Sequence of chain 4.A:
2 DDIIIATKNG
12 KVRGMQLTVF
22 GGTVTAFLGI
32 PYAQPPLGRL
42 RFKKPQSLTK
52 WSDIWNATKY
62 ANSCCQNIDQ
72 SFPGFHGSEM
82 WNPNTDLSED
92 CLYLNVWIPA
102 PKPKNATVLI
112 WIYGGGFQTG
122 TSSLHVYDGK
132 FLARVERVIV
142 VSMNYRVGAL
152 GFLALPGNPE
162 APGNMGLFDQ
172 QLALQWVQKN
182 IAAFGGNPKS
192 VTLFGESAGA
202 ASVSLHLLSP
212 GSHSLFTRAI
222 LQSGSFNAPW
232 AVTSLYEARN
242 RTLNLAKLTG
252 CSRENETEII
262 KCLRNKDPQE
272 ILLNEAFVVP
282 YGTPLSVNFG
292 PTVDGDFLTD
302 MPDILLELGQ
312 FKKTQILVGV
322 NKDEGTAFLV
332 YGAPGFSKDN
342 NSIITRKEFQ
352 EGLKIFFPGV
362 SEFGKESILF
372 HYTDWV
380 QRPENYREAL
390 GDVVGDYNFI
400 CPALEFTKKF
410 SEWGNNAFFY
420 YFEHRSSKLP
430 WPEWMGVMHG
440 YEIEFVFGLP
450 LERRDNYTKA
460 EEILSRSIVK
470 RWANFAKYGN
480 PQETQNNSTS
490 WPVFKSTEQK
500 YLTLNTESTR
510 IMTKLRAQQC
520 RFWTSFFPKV

This protein binds this small molecule.
Small molecule (SMILES): CC(=O)N[C@@H]1[C@@H](O)[C@H](O)[C@@H](CO)O[C@H]1O

Binding-site contacts:
Ligand atom C5 contacts residue ASN485 of chain 4.A at 3.6 Å.
Ligand atom C4 contacts residue ASN485 of chain 4.A at 4.3 Å.
Ligand atom C8 contacts residue LYS469 of chain 4.A at 3.8 Å.
Ligand atom C8 contacts residue ARG465 of chain 4.A at 4.2 Å.
Ligand atom C8 contacts residue ASN485 of chain 4.A at 4.5 Å.
Ligand atom C7 contacts residue ARG465 of chain 4.A at 3.9 Å.
Ligand atom O7 contacts residue SER466 of chain 4.A at 4.5 Å.
Ligand atom O5 contacts residue ASN485 of chain 4.A at 2.3 Å (h-bond).
Ligand atom O3 contacts residue ARG465 of chain 4.A at 3.8 Å.
Ligand atom C1 contacts residue ASN485 of chain 4.A at 1.4 Å.
Ligand atom C3 contacts residue ASN485 of chain 4.A at 3.8 Å.
Ligand atom C2 contacts residue ASN485 of chain 4.A at 2.5 Å.
Ligand atom C8 contacts residue GLU482 of chain 4.A at 3.4 Å.
Ligand atom O7 contacts residue ARG465 of chain 4.A at 3.3 Å.
Ligand atom C7 contacts residue ASN485 of chain 4.A at 3.3 Å.
Ligand atom C7 contacts residue GLU482 of chain 4.A at 4.2 Å.
Ligand atom O7 contacts residue ASN485 of chain 4.A at 3.4 Å (h-bond).
Ligand atom N2 contacts residue ASN485 of chain 4.A at 2.9 Å (h-bond).